Binding-site contacts:
Ligand atom O5' contacts residue ARG44 of chain 1.B at 4.3 Å.
Ligand atom C6 contacts residue ARG44 of chain 1.B at 4.3 Å.
Ligand atom N3 contacts residue SER41 of chain 1.B at 3.7 Å.
Ligand atom OP2 contacts residue ARG44 of chain 1.B at 3.9 Å.
Ligand atom OP1 contacts residue DC1 of chain 1.D at 4.1 Å.
Ligand atom C4 contacts residue MET42 of chain 1.B at 4.5 Å (hydrophobic).
Ligand atom P contacts residue ARG44 of chain 1.B at 4.3 Å.
Ligand atom C4 contacts residue SER41 of chain 1.B at 3.4 Å.
Ligand atom N4 contacts residue SER41 of chain 1.B at 2.6 Å (h-bond).
Ligand atom C5' contacts residue ARG44 of chain 1.B at 4.0 Å.
Ligand atom OP1 contacts residue ARG44 of chain 1.B at 4.0 Å.
Ligand atom C6 contacts residue LYS45 of chain 1.B at 2.7 Å.
Ligand atom N1 contacts residue LYS45 of chain 1.B at 4.0 Å.
Ligand atom OP1 contacts residue LYS45 of chain 1.B at 4.2 Å.
Ligand atom O4' contacts residue ARG44 of chain 1.B at 3.7 Å.
Ligand atom OP2 contacts residue LYS45 of chain 1.A at 4.4 Å.
Ligand atom N4 contacts residue LYS45 of chain 1.B at 2.8 Å.
Ligand atom OP2 contacts residue ARG44 of chain 1.A at 3.6 Å (salt-bridge).
Ligand atom C4 contacts residue LYS45 of chain 1.B at 2.8 Å.
Ligand atom C5 contacts residue LYS45 of chain 1.B at 2.2 Å.
Ligand atom OP1 contacts residue LYS45 of chain 1.A at 3.7 Å.
Ligand atom N4 contacts residue MET42 of chain 1.B at 3.4 Å.
Ligand atom C5 contacts residue SER41 of chain 1.B at 3.7 Å.
Ligand atom N3 contacts residue LYS45 of chain 1.B at 4.0 Å.
Ligand atom C5' contacts residue LYS45 of chain 1.B at 4.2 Å.

Sequence of chain 1.A:
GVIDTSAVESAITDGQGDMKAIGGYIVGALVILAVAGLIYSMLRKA

Sequence of chain 1.B:
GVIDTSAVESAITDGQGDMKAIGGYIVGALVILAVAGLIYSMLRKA

This small molecule binds to this protein.
Small molecule (SMILES): Nc1ccn([C@H]2C[C@H](O)[C@@H](COP(=O)(O)O)O2)c(=O)n1